Binding-site contacts:
Ligand atom N3 contacts residue TRP70 of chain 2.B at 3.1 Å.
Ligand atom C5 contacts residue TRP70 of chain 2.B at 3.5 Å (hydrophobic).
Ligand atom O4' contacts residue GLY138 of chain 2.A at 3.5 Å (h-bond).
Ligand atom OP1 contacts residue ALA85 of chain 2.B at 3.0 Å (h-bond).
Ligand atom P contacts residue DT4 of chain 1.F at 1.6 Å.
Ligand atom OP1 contacts residue GLY138 of chain 2.A at 2.4 Å (h-bond).
Ligand atom O4 contacts residue TRP70 of chain 2.B at 3.4 Å (h-bond).
Ligand atom OP1 contacts residue GLY110 of chain 2.B at 2.8 Å (h-bond).
Ligand atom O5' contacts residue LEU99 of chain 1.E at 3.5 Å.
Ligand atom O4' contacts residue LYS139 of chain 2.A at 3.4 Å.
Ligand atom C4 contacts residue TRP70 of chain 2.B at 3.1 Å (hydrophobic).
Ligand atom C5' contacts residue DT4 of chain 1.F at 3.2 Å.
Ligand atom OP2 contacts residue LYS112 of chain 1.A at 3.1 Å (salt-bridge).
Ligand atom O5' contacts residue DT4 of chain 1.F at 2.5 Å (h-bond).
Ligand atom O3' contacts residue GLY83 of chain 2.B at 3.3 Å (h-bond).
Ligand atom C5' contacts residue GLY83 of chain 2.B at 3.4 Å.
Ligand atom O4' contacts residue LEU99 of chain 2.A at 3.3 Å.
Ligand atom N3 contacts residue LYS100 of chain 1.E at 2.8 Å (salt-bridge).
Ligand atom OP2 contacts residue ARG136 of chain 2.A at 2.9 Å (salt-bridge).
Ligand atom O2 contacts residue LEU99 of chain 2.A at 3.5 Å.
Ligand atom OP1 contacts residue DT4 of chain 1.F at 2.5 Å (h-bond).
Ligand atom O5' contacts residue ARG136 of chain 2.A at 3.4 Å (salt-bridge).
Ligand atom N1 contacts residue LEU99 of chain 2.A at 3.5 Å.
Ligand atom C2 contacts residue TRP70 of chain 2.B at 3.5 Å (hydrophobic).
Ligand atom O3' contacts residue ALA85 of chain 2.B at 3.2 Å (h-bond).
Ligand atom OP2 contacts residue DT4 of chain 1.F at 2.5 Å (h-bond).
Ligand atom N3 contacts residue LEU99 of chain 2.A at 3.5 Å.
Ligand atom O4 contacts residue LEU101 of chain 1.E at 3.2 Å.
Ligand atom C4' contacts residue GLY138 of chain 2.A at 3.4 Å.
Ligand atom C3' contacts residue GLY83 of chain 2.B at 3.4 Å.
Ligand atom O2 contacts residue ARG68 of chain 2.B at 3.1 Å (salt-bridge).
Ligand atom C2' contacts residue LEU99 of chain 1.E at 3.5 Å (hydrophobic).
Ligand atom C2 contacts residue LEU99 of chain 2.A at 3.4 Å (hydrophobic).
Ligand atom OP1 contacts residue GLY137 of chain 2.A at 3.5 Å.
Ligand atom C4' contacts residue GLY83 of chain 2.B at 3.3 Å.
Ligand atom O2 contacts residue LYS100 of chain 1.E at 2.9 Å (salt-bridge).
Ligand atom O2 contacts residue LEU99 of chain 1.E at 3.4 Å.
Ligand atom OP2 contacts residue LYS98 of chain 1.E at 3.1 Å (salt-bridge).
Ligand atom OP1 contacts residue HIS84 of chain 2.B at 3.4 Å.
Ligand atom C2 contacts residue LEU99 of chain 1.E at 3.5 Å (hydrophobic).

Sequence of chain 2.A:
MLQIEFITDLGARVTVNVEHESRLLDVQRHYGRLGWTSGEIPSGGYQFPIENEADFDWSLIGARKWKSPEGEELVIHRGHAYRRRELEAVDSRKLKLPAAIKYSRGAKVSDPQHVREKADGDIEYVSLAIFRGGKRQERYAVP

A small-molecule ligand and the protein it binds are described below.
Small molecule (SMILES): Cc1cn([C@H]2C[C@H](OP(=O)(O)O)[C@@H](CO[P](=O)(O)O[C@H]3C[C@H](n4cc(C)c(=O)[nH]c4=O)O[C@@H]3CO[P](=O)(O)O[C@H]3C[C@H](n4cc(C)c(=O)[nH]c4=O)O[C@@H]3CO[P](=O)(O)O[C@H]3C[C@H](n4cc(C)c(=O)[nH]c4=O)O[C@@H]3COP(=O)=O)O2)c(=O)[nH]c1=O

Sequence of chain 1.A:
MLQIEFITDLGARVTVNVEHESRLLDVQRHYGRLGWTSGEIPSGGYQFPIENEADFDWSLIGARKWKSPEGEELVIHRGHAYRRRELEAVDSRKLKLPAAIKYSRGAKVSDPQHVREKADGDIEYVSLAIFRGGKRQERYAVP

Sequence of chain 1.E:
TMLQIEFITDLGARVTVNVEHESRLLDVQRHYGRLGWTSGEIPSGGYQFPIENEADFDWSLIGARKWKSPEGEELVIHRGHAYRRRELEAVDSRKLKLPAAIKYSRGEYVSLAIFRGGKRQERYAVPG

Sequence of chain 2.B:
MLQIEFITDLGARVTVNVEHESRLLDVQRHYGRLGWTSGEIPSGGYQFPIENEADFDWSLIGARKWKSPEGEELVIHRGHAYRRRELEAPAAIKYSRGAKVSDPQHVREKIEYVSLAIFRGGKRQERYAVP